Binding-site contacts:
Ligand atom O7 contacts residue SER66 of chain 3.C at 3.0 Å (h-bond).
Ligand atom O7 contacts residue ASN118 of chain 3.C at 4.0 Å.
Ligand atom C2 contacts residue SER66 of chain 3.C at 4.5 Å.
Ligand atom C6 contacts residue THR120 of chain 3.C at 3.4 Å.
Ligand atom C7 contacts residue ASN118 of chain 3.C at 3.5 Å.
Ligand atom C1 contacts residue THR120 of chain 3.C at 4.3 Å.
Ligand atom C8 contacts residue ASN118 of chain 3.C at 4.2 Å.
Ligand atom O6 contacts residue THR89 of chain 3.C at 4.0 Å.
Ligand atom C1 contacts residue THR89 of chain 3.C at 4.1 Å.
Ligand atom C6 contacts residue THR89 of chain 3.C at 4.4 Å.
Ligand atom C8 contacts residue TYR90 of chain 3.C at 3.5 Å (hydrophobic).
Ligand atom C5 contacts residue THR89 of chain 3.C at 4.4 Å.
Ligand atom C4 contacts residue ASN118 of chain 3.C at 4.2 Å.
Ligand atom O5 contacts residue THR89 of chain 3.C at 4.2 Å.
Ligand atom N2 contacts residue TYR90 of chain 3.C at 4.3 Å.
Ligand atom N2 contacts residue ASN118 of chain 3.C at 2.9 Å (h-bond).
Ligand atom C8 contacts residue ASP67 of chain 3.C at 3.9 Å.
Ligand atom C1 contacts residue ASN118 of chain 3.C at 1.5 Å.
Ligand atom O5 contacts residue ASN118 of chain 3.C at 2.4 Å (h-bond).
Ligand atom O5 contacts residue THR120 of chain 3.C at 3.2 Å (h-bond).
Ligand atom C8 contacts residue SER66 of chain 3.C at 4.0 Å.
Ligand atom C4 contacts residue THR120 of chain 3.C at 4.4 Å.
Ligand atom C2 contacts residue ASN118 of chain 3.C at 2.5 Å.
Ligand atom C7 contacts residue TYR90 of chain 3.C at 4.5 Å (hydrophobic).
Ligand atom C7 contacts residue SER66 of chain 3.C at 3.5 Å.
Ligand atom C5 contacts residue THR120 of chain 3.C at 3.8 Å.
Ligand atom C3 contacts residue ASN118 of chain 3.C at 3.8 Å.
Ligand atom N2 contacts residue SER66 of chain 3.C at 4.3 Å.
Ligand atom C5 contacts residue ASN118 of chain 3.C at 3.7 Å.

Sequence of chain 3.C:
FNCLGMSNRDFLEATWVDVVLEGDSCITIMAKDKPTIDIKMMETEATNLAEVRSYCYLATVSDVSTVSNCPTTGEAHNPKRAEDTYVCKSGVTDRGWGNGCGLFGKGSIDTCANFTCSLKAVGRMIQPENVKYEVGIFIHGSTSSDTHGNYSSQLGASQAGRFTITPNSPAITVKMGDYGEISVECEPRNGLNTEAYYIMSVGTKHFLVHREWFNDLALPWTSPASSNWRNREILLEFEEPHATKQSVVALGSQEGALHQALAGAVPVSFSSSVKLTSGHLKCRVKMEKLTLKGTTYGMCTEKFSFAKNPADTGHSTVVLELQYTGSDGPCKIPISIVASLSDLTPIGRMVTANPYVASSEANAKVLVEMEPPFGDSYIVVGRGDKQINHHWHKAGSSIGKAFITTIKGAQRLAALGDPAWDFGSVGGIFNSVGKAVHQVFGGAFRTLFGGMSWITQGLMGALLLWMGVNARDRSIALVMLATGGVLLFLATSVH

This protein binds this small molecule.
Small molecule (SMILES): CC(=O)N[C@@H]1[C@@H](O)[C@H](O)[C@@H](CO)O[C@H]1O